Binding-site contacts:
Ligand atom O3' contacts residue GLN145 of chain 1.A at 2.7 Å (h-bond).
Ligand atom C2' contacts residue GLN145 of chain 1.A at 3.4 Å.
Ligand atom O2A contacts residue LEU31 of chain 1.A at 3.5 Å.
Ligand atom O3A contacts residue GLY118 of chain 1.A at 3.4 Å.
Ligand atom C8 contacts residue TYR157 of chain 1.A at 3.5 Å (hydrophobic).
Ligand atom O1B contacts residue MG1 of chain 1.C at 2.2 Å.
Ligand atom O3' contacts residue GLY141 of chain 1.A at 3.2 Å.
Ligand atom O1A contacts residue GLY118 of chain 1.A at 3.3 Å.
Ligand atom O5' contacts residue GLY118 of chain 1.A at 3.2 Å.
Ligand atom N9 contacts residue TYR157 of chain 1.A at 3.3 Å.
Ligand atom O3' contacts residue GLY142 of chain 1.A at 3.4 Å (h-bond).
Ligand atom O1B contacts residue GLY28 of chain 1.A at 3.4 Å.
Ligand atom N7 contacts residue TYR157 of chain 1.A at 3.4 Å.
Ligand atom O2' contacts residue GLY141 of chain 1.A at 3.1 Å (h-bond).
Ligand atom N3B contacts residue THR119 of chain 1.A at 2.9 Å (h-bond).
Ligand atom O2G contacts residue GLY29 of chain 1.A at 2.9 Å (h-bond).
Ligand atom O3A contacts residue THR119 of chain 1.A at 3.4 Å (h-bond).
Ligand atom C8 contacts residue SER245 of chain 1.A at 3.1 Å.
Ligand atom O2B contacts residue LEU31 of chain 1.A at 2.8 Å (h-bond).
Ligand atom PA contacts residue GLY118 of chain 1.A at 3.5 Å.
Ligand atom O2' contacts residue TYR157 of chain 1.A at 3.5 Å.
Ligand atom O2B contacts residue THR30 of chain 1.A at 2.7 Å (h-bond).
Ligand atom O2A contacts residue SER245 of chain 1.A at 2.8 Å (h-bond).
Ligand atom C2' contacts residue TYR157 of chain 1.A at 3.5 Å (hydrophobic).
Ligand atom O3G contacts residue MG1 of chain 1.C at 2.2 Å.
Ligand atom N3B contacts residue MG1 of chain 1.C at 3.4 Å.
Ligand atom O2A contacts residue LYS33 of chain 1.A at 2.7 Å (salt-bridge).
Ligand atom O5' contacts residue SER245 of chain 1.A at 3.3 Å.
Ligand atom O4' contacts residue SER245 of chain 1.A at 3.3 Å.
Ligand atom PA contacts residue SER245 of chain 1.A at 3.4 Å.
Ligand atom O4' contacts residue SER246 of chain 1.A at 3.3 Å (h-bond).
Ligand atom C3' contacts residue GLN145 of chain 1.A at 3.1 Å.
Ligand atom N3 contacts residue TYR157 of chain 1.A at 3.5 Å.
Ligand atom O2G contacts residue GLY28 of chain 1.A at 3.3 Å.
Ligand atom O1B contacts residue LYS33 of chain 1.A at 2.8 Å (salt-bridge).
Ligand atom PB contacts residue MG1 of chain 1.C at 3.2 Å.
Ligand atom C5 contacts residue TYR157 of chain 1.A at 3.5 Å (hydrophobic).
Ligand atom O2B contacts residue GLY29 of chain 1.A at 3.5 Å (h-bond).
Ligand atom O1A contacts residue SER245 of chain 1.A at 3.1 Å (h-bond).
Ligand atom PG contacts residue MG1 of chain 1.C at 3.2 Å.

The small molecule below binds the protein below.
Small molecule (SMILES): Nc1ncnc2c1ncn2[C@@H]1O[C@H](CO[P](=O)(O)O[P](=O)(O)NP(=O)(O)O)[C@@H](O)[C@H]1O

Sequence of chain 1.A:
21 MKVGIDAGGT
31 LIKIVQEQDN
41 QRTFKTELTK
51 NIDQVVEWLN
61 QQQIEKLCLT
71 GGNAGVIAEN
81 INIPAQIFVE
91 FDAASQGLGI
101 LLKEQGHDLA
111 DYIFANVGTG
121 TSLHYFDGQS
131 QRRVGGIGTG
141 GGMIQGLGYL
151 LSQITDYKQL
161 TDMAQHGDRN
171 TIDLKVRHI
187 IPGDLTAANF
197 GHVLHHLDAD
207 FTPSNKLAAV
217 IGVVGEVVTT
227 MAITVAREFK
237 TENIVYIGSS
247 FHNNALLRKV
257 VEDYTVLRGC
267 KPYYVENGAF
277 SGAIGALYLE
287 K